Sequence of chain 1.B:
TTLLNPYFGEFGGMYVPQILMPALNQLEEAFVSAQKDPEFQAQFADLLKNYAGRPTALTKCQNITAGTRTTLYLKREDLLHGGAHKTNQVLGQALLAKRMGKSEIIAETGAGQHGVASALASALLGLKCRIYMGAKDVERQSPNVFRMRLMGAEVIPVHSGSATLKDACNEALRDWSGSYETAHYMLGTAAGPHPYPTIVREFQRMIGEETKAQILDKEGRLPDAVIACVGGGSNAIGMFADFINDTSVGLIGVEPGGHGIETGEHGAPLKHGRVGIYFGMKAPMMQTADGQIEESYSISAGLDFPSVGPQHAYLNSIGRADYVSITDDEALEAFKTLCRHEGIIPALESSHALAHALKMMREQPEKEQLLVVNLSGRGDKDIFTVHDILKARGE

This protein binds this small molecule.
Small molecule (SMILES): Cc1ncc(COP(=O)(O)O)c(/C=N/C(CO)C(=O)O)c1O

Binding-site contacts:
Ligand atom C5A contacts residue GLY303 of chain 1.B at 3.4 Å.
Ligand atom OG contacts residue ALA112 of chain 1.B at 2.9 Å (h-bond).
Ligand atom OXT contacts residue HIS115 of chain 1.B at 3.5 Å.
Ligand atom O3P contacts residue SER235 of chain 1.B at 3.2 Å (h-bond).
Ligand atom O3P contacts residue HIS86 of chain 1.B at 3.1 Å (h-bond).
Ligand atom O contacts residue THR110 of chain 1.B at 3.5 Å (h-bond).
Ligand atom P contacts residue SER235 of chain 1.B at 3.4 Å.
Ligand atom C contacts residue HIS115 of chain 1.B at 3.6 Å.
Ligand atom C6 contacts residue GLU350 of chain 1.B at 3.6 Å.
Ligand atom O3 contacts residue GLN114 of chain 1.B at 3.4 Å.
Ligand atom C4A contacts residue LYS87 of chain 1.B at 3.4 Å.
Ligand atom OG contacts residue ASP305 of chain 1.B at 2.7 Å (salt-bridge).
Ligand atom O3P contacts residue ASN236 of chain 1.B at 2.8 Å (h-bond).
Ligand atom N1 contacts residue SER377 of chain 1.B at 2.9 Å (h-bond).
Ligand atom C6 contacts residue SER377 of chain 1.B at 3.5 Å.
Ligand atom OXT contacts residue THR110 of chain 1.B at 2.7 Å (h-bond).
Ligand atom C4A contacts residue GLY303 of chain 1.B at 3.0 Å.
Ligand atom C contacts residue THR110 of chain 1.B at 3.4 Å.
Ligand atom OXT contacts residue GLY111 of chain 1.B at 3.0 Å (h-bond).
Ligand atom OG contacts residue GLY111 of chain 1.B at 3.5 Å.
Ligand atom O1P contacts residue LYS87 of chain 1.B at 3.3 Å (salt-bridge).
Ligand atom O2P contacts residue GLY232 of chain 1.B at 2.9 Å (h-bond).
Ligand atom N contacts residue GLY303 of chain 1.B at 3.6 Å.
Ligand atom N contacts residue LYS87 of chain 1.B at 3.5 Å.
Ligand atom O4P contacts residue LYS87 of chain 1.B at 3.4 Å (salt-bridge).
Ligand atom CB contacts residue GLY303 of chain 1.B at 3.6 Å.
Ligand atom N1 contacts residue GLU350 of chain 1.B at 3.4 Å.
Ligand atom C4 contacts residue GLY303 of chain 1.B at 3.6 Å.
Ligand atom CB contacts residue ASP305 of chain 1.B at 3.2 Å.
Ligand atom P contacts residue GLY234 of chain 1.B at 3.6 Å.
Ligand atom O1P contacts residue GLY234 of chain 1.B at 3.4 Å (h-bond).
Ligand atom O2P contacts residue GLY233 of chain 1.B at 3.1 Å (h-bond).
Ligand atom O2P contacts residue GLY234 of chain 1.B at 2.8 Å (h-bond).
Ligand atom O1P contacts residue SER235 of chain 1.B at 2.6 Å (h-bond).
Ligand atom O2P contacts residue SER235 of chain 1.B at 3.6 Å (h-bond).
Ligand atom OG contacts residue GLY303 of chain 1.B at 3.5 Å.
Ligand atom O contacts residue GLN114 of chain 1.B at 3.0 Å (h-bond).
Ligand atom O1P contacts residue THR190 of chain 1.B at 2.6 Å (h-bond).
Ligand atom O contacts residue GLY113 of chain 1.B at 3.6 Å (h-bond).
Ligand atom O contacts residue HIS115 of chain 1.B at 2.9 Å (h-bond).